Sequence of chain 1.B:
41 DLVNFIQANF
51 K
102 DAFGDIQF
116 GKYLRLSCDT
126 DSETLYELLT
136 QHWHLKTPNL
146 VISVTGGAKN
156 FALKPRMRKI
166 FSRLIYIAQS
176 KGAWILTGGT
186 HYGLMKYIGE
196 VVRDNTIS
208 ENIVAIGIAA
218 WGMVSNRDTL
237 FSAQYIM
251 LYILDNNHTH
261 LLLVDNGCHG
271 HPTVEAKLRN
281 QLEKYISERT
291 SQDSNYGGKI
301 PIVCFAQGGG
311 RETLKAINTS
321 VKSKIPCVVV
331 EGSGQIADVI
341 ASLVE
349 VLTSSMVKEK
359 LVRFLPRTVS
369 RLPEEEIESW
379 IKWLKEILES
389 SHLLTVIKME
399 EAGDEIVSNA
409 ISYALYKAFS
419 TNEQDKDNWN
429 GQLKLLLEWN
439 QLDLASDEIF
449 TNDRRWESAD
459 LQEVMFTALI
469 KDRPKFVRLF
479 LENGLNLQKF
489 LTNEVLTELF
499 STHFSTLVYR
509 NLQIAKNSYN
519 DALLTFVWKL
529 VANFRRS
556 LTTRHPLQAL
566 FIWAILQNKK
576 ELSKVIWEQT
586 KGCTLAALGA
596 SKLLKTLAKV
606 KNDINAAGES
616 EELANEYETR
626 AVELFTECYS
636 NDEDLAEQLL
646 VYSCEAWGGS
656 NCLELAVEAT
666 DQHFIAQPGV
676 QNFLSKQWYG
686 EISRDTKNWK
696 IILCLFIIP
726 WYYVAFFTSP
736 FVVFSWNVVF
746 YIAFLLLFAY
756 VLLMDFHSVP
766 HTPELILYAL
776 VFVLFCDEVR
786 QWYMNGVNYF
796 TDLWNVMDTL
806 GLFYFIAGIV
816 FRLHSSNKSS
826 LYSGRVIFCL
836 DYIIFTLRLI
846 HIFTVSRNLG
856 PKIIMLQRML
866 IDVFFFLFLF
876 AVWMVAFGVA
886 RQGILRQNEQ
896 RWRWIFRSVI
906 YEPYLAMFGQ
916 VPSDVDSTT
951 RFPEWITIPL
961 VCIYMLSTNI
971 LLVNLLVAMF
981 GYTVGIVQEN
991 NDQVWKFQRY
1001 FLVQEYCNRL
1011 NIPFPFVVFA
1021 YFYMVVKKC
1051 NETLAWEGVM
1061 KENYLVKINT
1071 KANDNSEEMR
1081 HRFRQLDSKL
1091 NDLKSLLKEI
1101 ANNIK

This protein binds this small molecule.
Small molecule (SMILES): CCCCCCCCCP(=O)(C(C)C)C(C)C

Binding-site contacts:
Ligand atom C05 contacts residue ASP803 of chain 1.B at 3.5 Å.
Ligand atom C14 contacts residue ARG843 of chain 1.B at 3.4 Å.
Ligand atom C02 contacts residue ASP803 of chain 1.B at 3.8 Å.
Ligand atom C08 contacts residue TYR746 of chain 1.B at 4.3 Å (hydrophobic).
Ligand atom C02 contacts residue LEU807 of chain 1.B at 4.2 Å (hydrophobic).
Ligand atom C03 contacts residue PHE840 of chain 1.B at 3.6 Å (hydrophobic).
Ligand atom C05 contacts residue PHE840 of chain 1.B at 4.1 Å (hydrophobic).
Ligand atom C06 contacts residue ASP803 of chain 1.B at 3.0 Å.
Ligand atom C16 contacts residue ASN742 of chain 1.B at 4.1 Å.
Ligand atom C06 contacts residue ARG843 of chain 1.B at 4.2 Å.
Ligand atom C17 contacts residue ASN742 of chain 1.B at 3.8 Å.
Ligand atom C14 contacts residue ILE847 of chain 1.B at 4.0 Å (hydrophobic).
Ligand atom C09 contacts residue TYR746 of chain 1.B at 4.2 Å (hydrophobic).
Ligand atom C07 contacts residue TYR746 of chain 1.B at 3.8 Å (hydrophobic).
Ligand atom C01 contacts residue PHE780 of chain 1.B at 3.7 Å (hydrophobic).
Ligand atom C05 contacts residue LEU779 of chain 1.B at 4.3 Å (hydrophobic).
Ligand atom C07 contacts residue LEU779 of chain 1.B at 3.7 Å (hydrophobic).
Ligand atom C13 contacts residue ILE847 of chain 1.B at 3.8 Å (hydrophobic).
Ligand atom C01 contacts residue LEU807 of chain 1.B at 3.9 Å (hydrophobic).
Ligand atom C17 contacts residue ARG1009 of chain 1.B at 3.8 Å.
Ligand atom C16 contacts residue PHE1014 of chain 1.B at 3.5 Å (hydrophobic).
Ligand atom C17 contacts residue TYR1006 of chain 1.B at 4.2 Å (hydrophobic).
Ligand atom C16 contacts residue TYR746 of chain 1.B at 4.2 Å (hydrophobic).
Ligand atom C01 contacts residue LEU779 of chain 1.B at 4.2 Å (hydrophobic).
Ligand atom C08 contacts residue ARG843 of chain 1.B at 3.6 Å.
Ligand atom P10 contacts residue ARG843 of chain 1.B at 4.3 Å.
Ligand atom C01 contacts residue VAL776 of chain 1.B at 4.2 Å (hydrophobic).
Ligand atom C04 contacts residue ASP803 of chain 1.B at 3.4 Å.
Ligand atom C02 contacts residue GLU783 of chain 1.B at 4.0 Å.
Ligand atom C12 contacts residue ARG843 of chain 1.B at 4.4 Å.
Ligand atom C15 contacts residue PHE1014 of chain 1.B at 4.1 Å (hydrophobic).
Ligand atom C16 contacts residue PHE745 of chain 1.B at 4.0 Å (hydrophobic).
Ligand atom C15 contacts residue ASN742 of chain 1.B at 3.9 Å.
Ligand atom C17 contacts residue PHE1014 of chain 1.B at 3.3 Å (hydrophobic).
Ligand atom C03 contacts residue ASP803 of chain 1.B at 4.1 Å.
Ligand atom C13 contacts residue TYR746 of chain 1.B at 3.8 Å (hydrophobic).
Ligand atom C03 contacts residue LEU779 of chain 1.B at 4.4 Å (hydrophobic).
Ligand atom O11 contacts residue ARG843 of chain 1.B at 3.5 Å (salt-bridge).
Ligand atom C12 contacts residue TYR746 of chain 1.B at 3.9 Å (hydrophobic).
Ligand atom C04 contacts residue PHE840 of chain 1.B at 4.2 Å (hydrophobic).